Binding-site contacts:
Ligand atom C31 contacts residue PRO174 of chain 48.A at 3.4 Å (hydrophobic).
Ligand atom C4 contacts residue MET224 of chain 48.A at 3.8 Å (hydrophobic).
Ligand atom C6C contacts residue VAL191 of chain 48.A at 3.2 Å (hydrophobic).
Ligand atom O1 contacts residue ALA24 of chain 48.C at 3.6 Å.
Ligand atom C7C contacts residue TYR128 of chain 48.A at 3.6 Å (hydrophobic).
Ligand atom C5C contacts residue ILE104 of chain 48.A at 3.5 Å (hydrophobic).
Ligand atom C31 contacts residue VAL176 of chain 48.A at 3.3 Å (hydrophobic).
Ligand atom C5B contacts residue TYR197 of chain 48.A at 3.7 Å (hydrophobic).
Ligand atom N2 contacts residue PHE186 of chain 48.A at 3.7 Å.
Ligand atom N2 contacts residue PRO174 of chain 48.A at 3.9 Å.
Ligand atom C31 contacts residue SER175 of chain 48.A at 3.6 Å.
Ligand atom C6B contacts residue TYR197 of chain 48.A at 3.6 Å (hydrophobic).
Ligand atom O1 contacts residue VAL188 of chain 48.A at 3.8 Å.
Ligand atom N2 contacts residue ALA24 of chain 48.C at 3.4 Å.
Ligand atom C3B contacts residue MET221 of chain 48.A at 4.0 Å (hydrophobic).
Ligand atom C4 contacts residue PHE186 of chain 48.A at 3.6 Å (hydrophobic).
Ligand atom C2C contacts residue VAL188 of chain 48.A at 3.2 Å (hydrophobic).
Ligand atom O1B contacts residue MET221 of chain 48.A at 3.4 Å.
Ligand atom C31 contacts residue ALA150 of chain 48.A at 3.5 Å (hydrophobic).
Ligand atom O1B contacts residue ILE104 of chain 48.A at 3.8 Å.
Ligand atom CM1 contacts residue SER107 of chain 48.A at 3.6 Å.
Ligand atom C1B contacts residue MET221 of chain 48.A at 4.0 Å (hydrophobic).
Ligand atom C5C contacts residue TYR128 of chain 48.A at 3.5 Å (hydrophobic).
Ligand atom C1C contacts residue TYR152 of chain 48.A at 4.0 Å (hydrophobic).
Ligand atom C4 contacts residue TYR152 of chain 48.A at 3.9 Å (hydrophobic).
Ligand atom C2B contacts residue MET221 of chain 48.A at 3.6 Å (hydrophobic).
Ligand atom C5 contacts residue TYR152 of chain 48.A at 3.8 Å (hydrophobic).
Ligand atom O1 contacts residue TYR152 of chain 48.A at 3.9 Å.
Ligand atom C6C contacts residue MET221 of chain 48.A at 3.7 Å (hydrophobic).
Ligand atom C7C contacts residue TYR197 of chain 48.A at 3.8 Å (hydrophobic).
Ligand atom O1B contacts residue TYR128 of chain 48.A at 3.9 Å.
Ligand atom O1 contacts residue PHE186 of chain 48.A at 3.5 Å.
Ligand atom C5B contacts residue LEU106 of chain 48.A at 3.7 Å (hydrophobic).
Ligand atom C5 contacts residue PHE186 of chain 48.A at 3.5 Å (hydrophobic).
Ligand atom C3 contacts residue PHE186 of chain 48.A at 3.8 Å (hydrophobic).
Ligand atom C3 contacts residue PRO174 of chain 48.A at 3.8 Å (hydrophobic).
Ligand atom C4C contacts residue TYR152 of chain 48.A at 3.8 Å (hydrophobic).
Ligand atom C3C contacts residue VAL188 of chain 48.A at 3.3 Å (hydrophobic).
Ligand atom C4C contacts residue ILE104 of chain 48.A at 3.7 Å (hydrophobic).
Ligand atom C3C contacts residue TYR128 of chain 48.A at 3.9 Å (hydrophobic).

Sequence of chain 48.C:
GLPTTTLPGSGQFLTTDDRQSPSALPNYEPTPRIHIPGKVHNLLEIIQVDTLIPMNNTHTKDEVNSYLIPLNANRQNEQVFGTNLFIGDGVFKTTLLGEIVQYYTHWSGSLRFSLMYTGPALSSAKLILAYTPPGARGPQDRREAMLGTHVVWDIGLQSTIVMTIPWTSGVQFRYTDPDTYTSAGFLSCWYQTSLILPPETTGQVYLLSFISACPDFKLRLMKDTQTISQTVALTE

The protein below binds the small molecule below.
Small molecule (SMILES): Cc1cc(CCCCCCCOc2ccc(C3=N[C@@H](C)CO3)cc2)on1

Sequence of chain 48.A:
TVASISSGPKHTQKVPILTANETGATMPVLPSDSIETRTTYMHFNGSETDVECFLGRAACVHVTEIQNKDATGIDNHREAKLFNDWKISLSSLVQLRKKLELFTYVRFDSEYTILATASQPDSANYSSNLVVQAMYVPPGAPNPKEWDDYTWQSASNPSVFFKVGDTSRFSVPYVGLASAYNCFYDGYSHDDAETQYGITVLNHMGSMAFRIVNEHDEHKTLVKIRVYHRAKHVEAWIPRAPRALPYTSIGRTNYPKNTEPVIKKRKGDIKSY